Binding-site contacts:
Ligand atom OXT contacts residue LEU474 of chain 1.C at 3.9 Å.
Ligand atom OXT contacts residue PRO473 of chain 1.C at 3.5 Å (h-bond).
Ligand atom CD contacts residue PRO473 of chain 1.C at 3.5 Å (hydrophobic).
Ligand atom OXT contacts residue SER644 of chain 1.C at 3.6 Å.
Ligand atom C contacts residue ARG480 of chain 1.C at 3.9 Å.
Ligand atom O contacts residue GLY643 of chain 1.C at 3.7 Å.
Ligand atom OXT contacts residue TYR445 of chain 1.C at 3.5 Å.
Ligand atom CB1 contacts residue LEU640 of chain 1.C at 3.6 Å (hydrophobic).
Ligand atom CG2 contacts residue TYR445 of chain 1.C at 3.4 Å (hydrophobic).
Ligand atom CA contacts residue THR475 of chain 1.C at 3.2 Å.
Ligand atom C contacts residue THR475 of chain 1.C at 3.1 Å.
Ligand atom OD2 contacts residue THR645 of chain 1.C at 2.4 Å (h-bond).
Ligand atom OD1 contacts residue SER644 of chain 1.C at 3.0 Å (h-bond).
Ligand atom CD contacts residue TYR445 of chain 1.C at 3.4 Å (hydrophobic).
Ligand atom O contacts residue SER644 of chain 1.C at 2.9 Å (h-bond).
Ligand atom O contacts residue ARG480 of chain 1.C at 3.1 Å (salt-bridge).
Ligand atom CA contacts residue GLU695 of chain 1.C at 3.3 Å.
Ligand atom N contacts residue GLU695 of chain 1.C at 2.9 Å (salt-bridge).
Ligand atom CD contacts residue MET698 of chain 1.C at 3.8 Å (hydrophobic).
Ligand atom CG contacts residue TYR445 of chain 1.C at 3.4 Å (hydrophobic).
Ligand atom OXT contacts residue ARG480 of chain 1.C at 3.3 Å (salt-bridge).
Ligand atom CB1 contacts residue GLU695 of chain 1.C at 3.4 Å.
Ligand atom CD2 contacts residue TYR445 of chain 1.C at 3.5 Å (hydrophobic).
Ligand atom OD1 contacts residue THR645 of chain 1.C at 3.3 Å (h-bond).
Ligand atom N contacts residue THR475 of chain 1.C at 3.2 Å (h-bond).
Ligand atom CD1 contacts residue MET698 of chain 1.C at 3.8 Å (hydrophobic).
Ligand atom CG1 contacts residue THR645 of chain 1.C at 3.4 Å.
Ligand atom CG1 contacts residue LEU640 of chain 1.C at 3.8 Å (hydrophobic).
Ligand atom OD1 contacts residue GLY643 of chain 1.C at 3.2 Å.
Ligand atom CD contacts residue GLU695 of chain 1.C at 3.5 Å.
Ligand atom CG1 contacts residue GLU695 of chain 1.C at 3.8 Å.
Ligand atom OD1 contacts residue LEU640 of chain 1.C at 4.0 Å.
Ligand atom OD2 contacts residue GLU695 of chain 1.C at 3.4 Å (salt-bridge).
Ligand atom CG1 contacts residue SER644 of chain 1.C at 3.9 Å.
Ligand atom CD1 contacts residue TYR445 of chain 1.C at 3.6 Å (hydrophobic).
Ligand atom CB contacts residue GLU695 of chain 1.C at 4.0 Å.
Ligand atom C contacts residue SER644 of chain 1.C at 3.3 Å.
Ligand atom N contacts residue PRO473 of chain 1.C at 3.4 Å (h-bond).
Ligand atom OD1 contacts residue SER642 of chain 1.C at 3.5 Å (h-bond).
Ligand atom OXT contacts residue THR475 of chain 1.C at 2.8 Å (h-bond).

Sequence of chain 1.C:
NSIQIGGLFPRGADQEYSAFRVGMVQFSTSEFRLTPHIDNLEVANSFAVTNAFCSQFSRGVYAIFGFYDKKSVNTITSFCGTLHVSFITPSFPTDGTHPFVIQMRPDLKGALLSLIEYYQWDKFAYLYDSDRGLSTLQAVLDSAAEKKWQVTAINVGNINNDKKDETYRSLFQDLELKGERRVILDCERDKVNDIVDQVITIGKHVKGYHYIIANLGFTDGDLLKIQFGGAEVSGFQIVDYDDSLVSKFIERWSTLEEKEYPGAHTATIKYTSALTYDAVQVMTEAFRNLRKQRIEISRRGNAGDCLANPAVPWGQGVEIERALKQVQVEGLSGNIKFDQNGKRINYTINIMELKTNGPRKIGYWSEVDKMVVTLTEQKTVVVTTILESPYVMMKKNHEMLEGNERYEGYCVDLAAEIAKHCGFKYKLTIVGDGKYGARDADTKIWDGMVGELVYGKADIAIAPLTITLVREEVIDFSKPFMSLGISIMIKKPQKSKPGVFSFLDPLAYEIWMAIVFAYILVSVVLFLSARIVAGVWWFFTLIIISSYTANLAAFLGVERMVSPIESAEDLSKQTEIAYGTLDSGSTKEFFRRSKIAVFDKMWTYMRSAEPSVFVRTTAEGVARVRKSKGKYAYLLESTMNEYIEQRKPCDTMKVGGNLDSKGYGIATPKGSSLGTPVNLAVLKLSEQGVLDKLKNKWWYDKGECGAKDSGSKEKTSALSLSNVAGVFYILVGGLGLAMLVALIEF

A protein and the small-molecule ligand that binds it are described below.
Small molecule (SMILES): C=C(C)[C@H]1CN[C@H](C(=O)O)[C@H]1CC(=O)O